This protein binds this small molecule.
Small molecule (SMILES): CC(C)C[C@H](NC(=O)[C@@H]1CCCN1C(=O)[C@@H](NC(=O)[C@H](CCC(=O)O)NC(=O)[C@@H](N)C(C)C)C(C)C)C(=O)N[C@@H](C)C(=O)NCC(=O)N[C@@H](C)C(=O)N[C@H](C=O)C(C)C

Binding-site contacts:
Ligand atom CG1 contacts residue VAL238 of chain 1.B at 3.8 Å (hydrophobic).
Ligand atom CA contacts residue SER311 of chain 1.B at 4.0 Å.
Ligand atom CB contacts residue SER311 of chain 1.B at 3.6 Å.
Ligand atom C contacts residue ARG118 of chain 1.B at 3.8 Å.
Ligand atom CG1 contacts residue TYR219 of chain 1.B at 4.0 Å (hydrophobic).
Ligand atom O contacts residue ILE262 of chain 1.B at 4.0 Å.
Ligand atom OE1 contacts residue GLY218 of chain 1.B at 3.9 Å.
Ligand atom O contacts residue ARG118 of chain 1.B at 2.7 Å (salt-bridge).
Ligand atom CA contacts residue ARG118 of chain 1.B at 4.0 Å.
Ligand atom CG contacts residue LEU216 of chain 1.B at 3.7 Å (hydrophobic).
Ligand atom C contacts residue ARG118 of chain 1.B at 3.8 Å.
Ligand atom C contacts residue TYR219 of chain 1.B at 4.0 Å (hydrophobic).
Ligand atom O contacts residue TYR219 of chain 1.B at 2.5 Å (h-bond).
Ligand atom CG1 contacts residue VAL314 of chain 1.B at 3.9 Å (hydrophobic).
Ligand atom N contacts residue SER311 of chain 1.B at 3.0 Å (h-bond).
Ligand atom CA contacts residue TYR219 of chain 1.B at 4.1 Å (hydrophobic).
Ligand atom CA contacts residue LEU216 of chain 1.B at 3.8 Å (hydrophobic).
Ligand atom CB contacts residue TRP242 of chain 1.B at 3.5 Å (hydrophobic).
Ligand atom CD1 contacts residue LYS233 of chain 1.B at 3.5 Å.
Ligand atom OE1 contacts residue VAL264 of chain 1.B at 3.7 Å.
Ligand atom CG2 contacts residue VAL238 of chain 1.B at 3.9 Å (hydrophobic).
Ligand atom CA contacts residue SER311 of chain 1.B at 3.4 Å.
Ligand atom CB contacts residue ILE262 of chain 1.B at 3.9 Å (hydrophobic).
Ligand atom CG contacts residue TRP242 of chain 1.B at 3.5 Å (hydrophobic).
Ligand atom OE1 contacts residue ILE217 of chain 1.B at 3.9 Å.
Ligand atom O contacts residue LEU216 of chain 1.B at 3.7 Å.
Ligand atom O contacts residue ARG118 of chain 1.B at 3.2 Å (salt-bridge).
Ligand atom C contacts residue ARG312 of chain 1.B at 3.8 Å.
Ligand atom N contacts residue LEU216 of chain 1.B at 3.9 Å.
Ligand atom CA contacts residue TYR219 of chain 1.B at 3.9 Å (hydrophobic).
Ligand atom CG contacts residue TYR219 of chain 1.B at 3.8 Å (hydrophobic).
Ligand atom CD contacts residue TYR219 of chain 1.B at 3.8 Å (hydrophobic).
Ligand atom C contacts residue TYR219 of chain 1.B at 3.7 Å (hydrophobic).
Ligand atom OE2 contacts residue TYR219 of chain 1.B at 4.0 Å.
Ligand atom N contacts residue TYR219 of chain 1.B at 3.7 Å.
Ligand atom CD contacts residue VAL238 of chain 1.B at 3.5 Å (hydrophobic).
Ligand atom C contacts residue SER311 of chain 1.B at 3.8 Å.
Ligand atom C contacts residue SER311 of chain 1.B at 3.6 Å.
Ligand atom C contacts residue ARG118 of chain 1.B at 4.1 Å.
Ligand atom N contacts residue ARG118 of chain 1.B at 3.7 Å.

Sequence of chain 1.B:
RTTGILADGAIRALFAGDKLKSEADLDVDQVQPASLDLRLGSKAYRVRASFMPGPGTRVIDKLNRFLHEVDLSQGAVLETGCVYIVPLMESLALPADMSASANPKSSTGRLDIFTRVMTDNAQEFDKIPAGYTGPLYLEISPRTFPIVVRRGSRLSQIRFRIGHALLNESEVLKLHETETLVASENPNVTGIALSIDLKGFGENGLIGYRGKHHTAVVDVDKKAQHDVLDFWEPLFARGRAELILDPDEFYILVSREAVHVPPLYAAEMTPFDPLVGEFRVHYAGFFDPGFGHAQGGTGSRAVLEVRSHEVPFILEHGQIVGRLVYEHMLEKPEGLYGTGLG